Binding-site contacts:
Ligand atom O contacts residue ASP162 of chain 1.A at 4.1 Å.
Ligand atom O contacts residue TYR178 of chain 2.A at 4.0 Å.
Ligand atom OXT contacts residue TYR178 of chain 2.A at 3.9 Å.
Ligand atom F contacts residue HIS174 of chain 2.A at 3.0 Å.
Ligand atom CH3 contacts residue HIS174 of chain 2.A at 3.9 Å.
Ligand atom O contacts residue HIS174 of chain 2.A at 2.8 Å.
Ligand atom F contacts residue ASP162 of chain 1.A at 4.0 Å.
Ligand atom CH3 contacts residue ARG166 of chain 1.A at 3.9 Å.
Ligand atom C contacts residue ARG181 of chain 2.A at 4.4 Å.
Ligand atom CH3 contacts residue LEU163 of chain 1.A at 3.6 Å (hydrophobic).
Ligand atom OXT contacts residue TYR161 of chain 1.A at 4.4 Å.
Ligand atom CH3 contacts residue TYR178 of chain 2.A at 3.7 Å (hydrophobic).
Ligand atom C contacts residue HIS174 of chain 2.A at 3.8 Å.
Ligand atom C contacts residue TYR178 of chain 2.A at 3.6 Å (hydrophobic).
Ligand atom C contacts residue ARG166 of chain 1.A at 4.2 Å.
Ligand atom O contacts residue ARG181 of chain 2.A at 3.7 Å.
Ligand atom CH3 contacts residue ASP162 of chain 1.A at 3.2 Å.
Ligand atom OXT contacts residue ASP162 of chain 1.A at 3.8 Å.
Ligand atom F contacts residue ARG166 of chain 1.A at 3.3 Å.
Ligand atom F contacts residue LEU163 of chain 1.A at 3.9 Å.
Ligand atom O contacts residue ARG166 of chain 1.A at 4.0 Å.
Ligand atom C contacts residue ASP162 of chain 1.A at 3.5 Å.
Ligand atom F contacts residue TYR178 of chain 2.A at 3.8 Å.

Sequence of chain 2.A:
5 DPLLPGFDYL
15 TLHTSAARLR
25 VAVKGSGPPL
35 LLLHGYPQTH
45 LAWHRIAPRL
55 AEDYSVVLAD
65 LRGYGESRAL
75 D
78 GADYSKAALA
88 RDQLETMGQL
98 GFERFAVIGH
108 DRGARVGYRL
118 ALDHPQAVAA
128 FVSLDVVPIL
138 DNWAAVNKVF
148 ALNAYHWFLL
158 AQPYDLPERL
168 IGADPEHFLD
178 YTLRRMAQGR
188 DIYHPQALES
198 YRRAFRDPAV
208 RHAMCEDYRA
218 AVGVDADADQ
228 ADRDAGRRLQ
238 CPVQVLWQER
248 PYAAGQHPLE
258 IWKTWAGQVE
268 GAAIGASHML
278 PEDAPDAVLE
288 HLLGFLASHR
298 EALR

Sequence of chain 1.A:
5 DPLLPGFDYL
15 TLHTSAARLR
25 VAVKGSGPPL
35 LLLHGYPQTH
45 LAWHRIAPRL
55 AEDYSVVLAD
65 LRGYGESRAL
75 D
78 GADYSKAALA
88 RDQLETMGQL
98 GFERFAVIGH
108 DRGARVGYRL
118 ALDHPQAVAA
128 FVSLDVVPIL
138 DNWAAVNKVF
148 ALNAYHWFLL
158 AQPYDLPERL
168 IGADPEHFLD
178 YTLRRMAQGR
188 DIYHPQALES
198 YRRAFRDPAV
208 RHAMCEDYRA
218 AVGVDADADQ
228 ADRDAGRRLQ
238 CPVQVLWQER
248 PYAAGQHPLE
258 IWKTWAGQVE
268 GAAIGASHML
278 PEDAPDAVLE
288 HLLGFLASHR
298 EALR

This protein binds this small molecule.
Small molecule (SMILES): O=C(O)CF